Sequence of chain 1.A:
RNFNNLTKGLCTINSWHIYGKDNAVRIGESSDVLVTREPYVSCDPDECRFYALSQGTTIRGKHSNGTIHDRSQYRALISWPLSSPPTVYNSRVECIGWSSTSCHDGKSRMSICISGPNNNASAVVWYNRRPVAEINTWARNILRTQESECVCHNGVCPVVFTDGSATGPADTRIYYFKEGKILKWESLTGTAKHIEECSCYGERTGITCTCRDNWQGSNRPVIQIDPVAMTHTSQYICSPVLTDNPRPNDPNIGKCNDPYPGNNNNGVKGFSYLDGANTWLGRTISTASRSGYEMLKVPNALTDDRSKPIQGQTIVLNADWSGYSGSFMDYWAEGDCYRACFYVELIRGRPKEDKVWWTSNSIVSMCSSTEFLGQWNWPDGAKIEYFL

This protein binds this small molecule.
Small molecule (SMILES): CC(=O)N[C@H]1[C@H](O[C@H]2[C@H](O)[C@@H](NC(C)=O)CO[C@@H]2CO)O[C@H](CO)[C@@H](O[C@@H]2O[C@H](CO[C@H]3O[C@H](CO[C@H]4O[C@H](CO)[C@@H](O)[C@H](O)[C@@H]4O)[C@@H](O)[C@H](O[C@H]4O[C@H](CO)[C@@H](O)[C@H](O)[C@@H]4O)[C@@H]3O)[C@@H](O)[C@H](O[C@H]3O[C@H](CO)[C@@H](O)[C@H](O)[C@@H]3O[C@H]3O[C@H](CO)[C@@H](O)[C@H](O)[C@@H]3O[C@H]3O[C@H](CO)[C@@H](O)[C@H](O)[C@@H]3O)[C@@H]2O)[C@@H]1O

Sequence of chain 3.A:
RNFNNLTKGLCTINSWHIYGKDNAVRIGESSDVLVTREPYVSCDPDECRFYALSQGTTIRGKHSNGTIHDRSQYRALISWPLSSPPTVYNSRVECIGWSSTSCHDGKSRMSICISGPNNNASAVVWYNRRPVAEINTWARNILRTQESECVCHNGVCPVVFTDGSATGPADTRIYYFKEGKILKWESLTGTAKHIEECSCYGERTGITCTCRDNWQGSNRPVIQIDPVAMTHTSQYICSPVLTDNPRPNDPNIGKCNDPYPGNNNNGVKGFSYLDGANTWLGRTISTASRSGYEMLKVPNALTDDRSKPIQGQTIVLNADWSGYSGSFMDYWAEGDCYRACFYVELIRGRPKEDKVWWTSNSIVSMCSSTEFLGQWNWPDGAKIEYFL

Binding-site contacts:
Ligand atom O6 contacts residue LEU373 of chain 3.A at 3.7 Å.
Ligand atom C7 contacts residue ASN120 of chain 1.A at 3.4 Å.
Ligand atom O6 contacts residue ASP250 of chain 3.A at 2.7 Å (salt-bridge).
Ligand atom C4 contacts residue GLU294 of chain 3.A at 3.6 Å.
Ligand atom O6 contacts residue GLN375 of chain 3.A at 3.3 Å.
Ligand atom O5 contacts residue ASP250 of chain 3.A at 3.6 Å (salt-bridge).
Ligand atom C6 contacts residue PRO309 of chain 3.A at 3.6 Å (hydrophobic).
Ligand atom C5 contacts residue ASN120 of chain 1.A at 3.6 Å.
Ligand atom O4 contacts residue ARG247 of chain 3.A at 3.1 Å (salt-bridge).
Ligand atom O5 contacts residue GLN375 of chain 3.A at 3.3 Å (h-bond).
Ligand atom O3 contacts residue GLY312 of chain 3.A at 3.0 Å (h-bond).
Ligand atom O6 contacts residue ILE285 of chain 3.A at 2.6 Å (h-bond).
Ligand atom C3 contacts residue GLY312 of chain 3.A at 3.2 Å.
Ligand atom O5 contacts residue GLY374 of chain 3.A at 3.3 Å.
Ligand atom O7 contacts residue ASN120 of chain 1.A at 3.6 Å.
Ligand atom O5 contacts residue ARG283 of chain 3.A at 3.2 Å (salt-bridge).
Ligand atom O3 contacts residue ASN249 of chain 3.A at 2.7 Å (h-bond).
Ligand atom C6 contacts residue LEU373 of chain 3.A at 3.3 Å (hydrophobic).
Ligand atom N2 contacts residue ASN120 of chain 1.A at 2.8 Å (h-bond).
Ligand atom C5 contacts residue ARG283 of chain 3.A at 3.6 Å.
Ligand atom C1 contacts residue ASN120 of chain 1.A at 1.4 Å.
Ligand atom O2 contacts residue ASN249 of chain 3.A at 3.2 Å (h-bond).
Ligand atom O3 contacts residue GLU294 of chain 3.A at 2.6 Å (salt-bridge).
Ligand atom O6 contacts residue ILE310 of chain 3.A at 3.3 Å (h-bond).
Ligand atom O5 contacts residue ASN120 of chain 1.A at 2.4 Å (h-bond).
Ligand atom O3 contacts residue GLN311 of chain 3.A at 3.3 Å.
Ligand atom C6 contacts residue ILE285 of chain 3.A at 3.4 Å (hydrophobic).
Ligand atom O5 contacts residue GLY312 of chain 3.A at 3.7 Å.
Ligand atom O3 contacts residue ASP250 of chain 3.A at 3.1 Å (salt-bridge).
Ligand atom C6 contacts residue ASP250 of chain 3.A at 3.5 Å.
Ligand atom C2 contacts residue ASN120 of chain 1.A at 2.4 Å.
Ligand atom C6 contacts residue ILE310 of chain 3.A at 3.5 Å (hydrophobic).
Ligand atom O4 contacts residue GLU294 of chain 3.A at 2.7 Å (salt-bridge).
Ligand atom C3 contacts residue GLU294 of chain 3.A at 3.4 Å.
Ligand atom O2 contacts residue LEU296 of chain 3.A at 3.5 Å.
Ligand atom C6 contacts residue GLN311 of chain 3.A at 3.6 Å.
Ligand atom O3 contacts residue ARG283 of chain 3.A at 3.0 Å (salt-bridge).
Ligand atom O2 contacts residue GLY312 of chain 3.A at 3.2 Å.
Ligand atom O4 contacts residue ARG283 of chain 3.A at 3.6 Å.
Ligand atom O4 contacts residue THR287 of chain 3.A at 3.4 Å.